Sequence of chain 1.M:
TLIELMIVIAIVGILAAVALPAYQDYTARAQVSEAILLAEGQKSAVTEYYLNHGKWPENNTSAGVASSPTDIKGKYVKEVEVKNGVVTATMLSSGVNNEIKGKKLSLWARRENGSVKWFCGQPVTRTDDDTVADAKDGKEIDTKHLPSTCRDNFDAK

The small molecule below binds the protein below.
Small molecule (SMILES): NCCOP(=O)(O)O

Binding-site contacts:
Ligand atom CA contacts residue SER68 of chain 1.M at 4.5 Å.
Ligand atom P contacts residue SER68 of chain 1.M at 2.5 Å.
Ligand atom O4 contacts residue SER69 of chain 1.M at 4.0 Å.
Ligand atom P contacts residue SER69 of chain 1.M at 4.3 Å.
Ligand atom O1 contacts residue THR62 of chain 1.M at 4.4 Å.
Ligand atom O3 contacts residue SER69 of chain 1.M at 3.2 Å (h-bond).
Ligand atom O4 contacts residue SER68 of chain 1.M at 3.1 Å.
Ligand atom O1 contacts residue SER68 of chain 1.M at 2.9 Å.
Ligand atom O3 contacts residue THR62 of chain 1.M at 4.3 Å.
Ligand atom O3 contacts residue ALA67 of chain 1.M at 4.1 Å.
Ligand atom N contacts residue SER68 of chain 1.M at 3.9 Å.
Ligand atom O3 contacts residue SER68 of chain 1.M at 1.4 Å.
Ligand atom O2 contacts residue SER68 of chain 1.M at 3.8 Å.